Binding-site contacts:
Ligand atom O3G contacts residue LYS248 of chain 1.N at 3.2 Å (salt-bridge).
Ligand atom C1' contacts residue PHE51 of chain 1.O at 3.3 Å (hydrophobic).
Ligand atom O6 contacts residue ASN252 of chain 1.N at 3.0 Å (h-bond).
Ligand atom C4 contacts residue ARG227 of chain 1.N at 3.2 Å.
Ligand atom O3G contacts residue ARG246 of chain 1.N at 2.8 Å (salt-bridge).
Ligand atom O3B contacts residue LYS271 of chain 1.O at 3.0 Å (salt-bridge).
Ligand atom N2 contacts residue ASN13 of chain 1.P at 3.1 Å (h-bond).
Ligand atom O6 contacts residue ARG266 of chain 1.O at 3.2 Å.
Ligand atom O2A contacts residue LYS248 of chain 1.N at 2.6 Å (salt-bridge).
Ligand atom PG contacts residue ARG246 of chain 1.N at 3.3 Å.
Ligand atom PG contacts residue CZF1 of chain 1.ME at 3.4 Å.
Ligand atom O1G contacts residue MG1 of chain 1.KE at 2.8 Å.
Ligand atom O2A contacts residue ARG227 of chain 1.N at 2.8 Å (salt-bridge).
Ligand atom N3A contacts residue LYS248 of chain 1.N at 3.1 Å (salt-bridge).
Ligand atom C5 contacts residue ARG227 of chain 1.N at 3.3 Å.
Ligand atom PG contacts residue MG1 of chain 1.KE at 3.4 Å.
Ligand atom N2 contacts residue ASP224 of chain 1.N at 3.4 Å (salt-bridge).
Ligand atom O1B contacts residue CZF1 of chain 1.ME at 2.4 Å (h-bond).
Ligand atom PA contacts residue LYS248 of chain 1.N at 3.4 Å.
Ligand atom O1A contacts residue HIS270 of chain 1.O at 2.4 Å (h-bond).
Ligand atom PB contacts residue CZF1 of chain 1.ME at 3.4 Å.
Ligand atom N9 contacts residue ARG227 of chain 1.N at 3.3 Å (salt-bridge).
Ligand atom C3' contacts residue VAL50 of chain 1.O at 3.1 Å (hydrophobic).
Ligand atom O3' contacts residue VAL50 of chain 1.O at 3.2 Å (h-bond).
Ligand atom O1B contacts residue MG1 of chain 1.KE at 2.1 Å.
Ligand atom O2B contacts residue CZF1 of chain 1.ME at 3.1 Å.
Ligand atom PB contacts residue MG1 of chain 1.KE at 3.5 Å.
Ligand atom O2G contacts residue ARG246 of chain 1.N at 2.1 Å (salt-bridge).
Ligand atom O2B contacts residue HIS270 of chain 1.O at 3.2 Å.
Ligand atom O3B contacts residue MG1 of chain 1.KE at 3.4 Å.
Ligand atom N3 contacts residue ASN13 of chain 1.P at 3.0 Å (h-bond).
Ligand atom O4' contacts residue ARG227 of chain 1.N at 3.1 Å (salt-bridge).
Ligand atom O3' contacts residue ASN13 of chain 1.P at 2.6 Å (h-bond).
Ligand atom O1G contacts residue LYS417 of chain 1.N at 2.6 Å (salt-bridge).
Ligand atom N9 contacts residue PHE51 of chain 1.O at 3.4 Å.
Ligand atom C2' contacts residue PHE51 of chain 1.O at 3.1 Å (hydrophobic).
Ligand atom O1G contacts residue CZF1 of chain 1.ME at 2.7 Å (h-bond).
Ligand atom N7 contacts residue ARG227 of chain 1.N at 3.4 Å (salt-bridge).
Ligand atom O2B contacts residue LYS271 of chain 1.O at 2.9 Å (salt-bridge).
Ligand atom O3B contacts residue CZF1 of chain 1.ME at 3.0 Å (h-bond).

Sequence of chain 1.N:
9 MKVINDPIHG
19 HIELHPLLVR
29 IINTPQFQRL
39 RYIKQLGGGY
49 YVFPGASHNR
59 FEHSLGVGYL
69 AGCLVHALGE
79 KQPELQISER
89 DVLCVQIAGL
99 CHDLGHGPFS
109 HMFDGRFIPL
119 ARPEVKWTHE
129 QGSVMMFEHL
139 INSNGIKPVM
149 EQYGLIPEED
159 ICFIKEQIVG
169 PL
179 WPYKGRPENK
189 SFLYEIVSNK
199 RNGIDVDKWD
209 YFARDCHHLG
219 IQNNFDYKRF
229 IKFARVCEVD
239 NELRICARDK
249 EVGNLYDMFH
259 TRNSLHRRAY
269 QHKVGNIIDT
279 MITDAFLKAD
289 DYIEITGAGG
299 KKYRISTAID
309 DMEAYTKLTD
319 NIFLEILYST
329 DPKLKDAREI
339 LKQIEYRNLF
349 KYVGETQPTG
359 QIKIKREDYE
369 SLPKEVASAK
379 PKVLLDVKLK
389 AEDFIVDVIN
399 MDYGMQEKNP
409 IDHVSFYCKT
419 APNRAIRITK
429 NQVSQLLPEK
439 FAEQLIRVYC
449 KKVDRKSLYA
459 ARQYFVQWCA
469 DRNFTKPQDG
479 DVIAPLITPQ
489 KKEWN

Sequence of chain 1.P:
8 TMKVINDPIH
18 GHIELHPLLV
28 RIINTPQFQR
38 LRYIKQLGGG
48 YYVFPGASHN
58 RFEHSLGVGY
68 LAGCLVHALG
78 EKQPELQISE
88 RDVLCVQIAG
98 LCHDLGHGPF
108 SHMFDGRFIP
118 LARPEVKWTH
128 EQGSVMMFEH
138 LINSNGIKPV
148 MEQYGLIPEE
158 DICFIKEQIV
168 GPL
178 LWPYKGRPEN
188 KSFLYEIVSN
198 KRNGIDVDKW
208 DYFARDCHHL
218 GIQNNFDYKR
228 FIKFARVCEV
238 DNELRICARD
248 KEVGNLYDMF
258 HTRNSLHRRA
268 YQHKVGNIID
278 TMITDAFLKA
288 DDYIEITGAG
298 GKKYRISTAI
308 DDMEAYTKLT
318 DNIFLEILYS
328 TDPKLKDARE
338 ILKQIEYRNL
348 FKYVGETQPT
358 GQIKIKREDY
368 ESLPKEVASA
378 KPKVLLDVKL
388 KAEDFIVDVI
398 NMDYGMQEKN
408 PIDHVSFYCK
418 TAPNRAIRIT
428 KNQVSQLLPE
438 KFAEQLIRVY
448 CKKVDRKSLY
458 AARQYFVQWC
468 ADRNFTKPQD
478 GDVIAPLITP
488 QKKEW

This small molecule binds to this protein.
Small molecule (SMILES): Nc1nc2c(ncn2[C@H]2C[C@H](O)[C@@H](CO[P](=O)(O)N[P](=O)(O)OP(=O)(O)O)O2)c(=O)[nH]1

Sequence of chain 1.O:
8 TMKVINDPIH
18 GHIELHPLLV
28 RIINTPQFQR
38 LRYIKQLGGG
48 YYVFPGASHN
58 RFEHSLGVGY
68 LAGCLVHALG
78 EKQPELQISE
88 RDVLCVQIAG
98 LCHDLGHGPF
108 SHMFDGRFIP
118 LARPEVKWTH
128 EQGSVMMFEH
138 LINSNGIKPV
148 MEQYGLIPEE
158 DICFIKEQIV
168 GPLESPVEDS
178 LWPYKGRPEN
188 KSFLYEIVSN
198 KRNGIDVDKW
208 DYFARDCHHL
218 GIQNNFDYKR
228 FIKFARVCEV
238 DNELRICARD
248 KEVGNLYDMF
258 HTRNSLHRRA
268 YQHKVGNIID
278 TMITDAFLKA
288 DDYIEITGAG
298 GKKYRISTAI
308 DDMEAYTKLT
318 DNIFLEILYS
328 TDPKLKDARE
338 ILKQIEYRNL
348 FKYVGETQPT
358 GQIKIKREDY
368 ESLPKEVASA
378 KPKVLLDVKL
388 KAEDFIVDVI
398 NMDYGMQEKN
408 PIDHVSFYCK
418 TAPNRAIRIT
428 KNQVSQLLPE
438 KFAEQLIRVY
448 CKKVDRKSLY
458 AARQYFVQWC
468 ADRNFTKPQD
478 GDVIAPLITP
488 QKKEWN